A protein and the small-molecule ligand that binds it are described below.
Small molecule (SMILES): CCCCCCCCCC(=O)N[C@H]1CCOC1=O

Sequence of chain 1.B:
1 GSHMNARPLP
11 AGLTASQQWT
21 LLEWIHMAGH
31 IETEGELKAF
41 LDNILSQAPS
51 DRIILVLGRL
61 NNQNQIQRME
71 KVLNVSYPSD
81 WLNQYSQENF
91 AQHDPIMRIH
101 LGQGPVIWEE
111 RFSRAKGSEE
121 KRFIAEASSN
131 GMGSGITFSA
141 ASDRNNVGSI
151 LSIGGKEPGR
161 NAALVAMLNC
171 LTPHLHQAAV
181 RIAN

Binding-site contacts:
Ligand atom O2 contacts residue TRP81 of chain 1.B at 3.7 Å.
Ligand atom C10 contacts residue SER152 of chain 1.B at 3.7 Å.
Ligand atom C9 contacts residue ASP94 of chain 1.B at 3.6 Å.
Ligand atom C10 contacts residue ILE96 of chain 1.B at 4.0 Å (hydrophobic).
Ligand atom C12 contacts residue ILE96 of chain 1.B at 3.7 Å (hydrophobic).
Ligand atom O2 contacts residue MET132 of chain 1.B at 3.9 Å.
Ligand atom O3 contacts residue TRP81 of chain 1.B at 3.1 Å (h-bond).
Ligand atom C9 contacts residue ILE96 of chain 1.B at 3.8 Å (hydrophobic).
Ligand atom C3 contacts residue LEU82 of chain 1.B at 3.9 Å (hydrophobic).
Ligand atom C12 contacts residue ASP94 of chain 1.B at 3.7 Å.
Ligand atom C8 contacts residue ILE150 of chain 1.B at 3.7 Å (hydrophobic).
Ligand atom C9 contacts residue MET97 of chain 1.B at 3.9 Å (hydrophobic).
Ligand atom C11 contacts residue ASP94 of chain 1.B at 3.7 Å.
Ligand atom C13 contacts residue ALA127 of chain 1.B at 3.6 Å (hydrophobic).
Ligand atom C13 contacts residue TRP108 of chain 1.B at 3.7 Å (hydrophobic).
Ligand atom C13 contacts residue PHE123 of chain 1.B at 3.8 Å (hydrophobic).
Ligand atom C1 contacts residue SER86 of chain 1.B at 3.9 Å.
Ligand atom O1 contacts residue TRP108 of chain 1.B at 3.8 Å.
Ligand atom O2 contacts residue ALA127 of chain 1.B at 3.6 Å.
Ligand atom C11 contacts residue TYR77 of chain 1.B at 3.7 Å (hydrophobic).
Ligand atom C6 contacts residue VAL56 of chain 1.B at 3.9 Å (hydrophobic).
Ligand atom O3 contacts residue TYR85 of chain 1.B at 3.7 Å.
Ligand atom O2 contacts residue PHE123 of chain 1.B at 3.5 Å.
Ligand atom O1 contacts residue SER152 of chain 1.B at 2.8 Å (h-bond).
Ligand atom C3 contacts residue TYR85 of chain 1.B at 3.8 Å (hydrophobic).
Ligand atom C7 contacts residue TYR85 of chain 1.B at 3.8 Å (hydrophobic).
Ligand atom O3 contacts residue TYR77 of chain 1.B at 3.4 Å.
Ligand atom C11 contacts residue TRP108 of chain 1.B at 3.8 Å (hydrophobic).
Ligand atom C10 contacts residue ASP94 of chain 1.B at 3.6 Å.
Ligand atom C1 contacts residue LEU82 of chain 1.B at 3.6 Å (hydrophobic).
Ligand atom N contacts residue ILE96 of chain 1.B at 4.0 Å.
Ligand atom N contacts residue ASP94 of chain 1.B at 2.8 Å (salt-bridge).
Ligand atom O1 contacts residue TYR77 of chain 1.B at 2.7 Å (h-bond).
Ligand atom C12 contacts residue TRP108 of chain 1.B at 3.8 Å (hydrophobic).
Ligand atom C13 contacts residue PHE112 of chain 1.B at 3.8 Å (hydrophobic).
Ligand atom C5 contacts residue TYR85 of chain 1.B at 3.9 Å (hydrophobic).
Ligand atom C10 contacts residue TYR77 of chain 1.B at 3.7 Å (hydrophobic).
Ligand atom C9 contacts residue ILE150 of chain 1.B at 3.8 Å (hydrophobic).
Ligand atom C13 contacts residue MET132 of chain 1.B at 3.6 Å (hydrophobic).
Ligand atom C4 contacts residue LEU82 of chain 1.B at 3.9 Å (hydrophobic).